Binding-site contacts:
Ligand atom C6 contacts residue PHE283 of chain 1.C at 3.5 Å (hydrophobic).
Ligand atom O23 contacts residue ALA243 of chain 1.C at 3.6 Å.
Ligand atom N5 contacts residue TYR247 of chain 1.C at 2.7 Å (h-bond).
Ligand atom C25 contacts residue TYR247 of chain 1.C at 3.5 Å (hydrophobic).
Ligand atom C27 contacts residue ILE246 of chain 1.C at 3.2 Å (hydrophobic).
Ligand atom C1 contacts residue TYR247 of chain 1.C at 3.4 Å (hydrophobic).
Ligand atom N11 contacts residue LEU229 of chain 1.C at 3.7 Å.
Ligand atom C1 contacts residue MET267 of chain 1.C at 3.5 Å (hydrophobic).
Ligand atom C8 contacts residue MET267 of chain 1.C at 3.7 Å (hydrophobic).
Ligand atom C19 contacts residue GLY279 of chain 1.C at 3.4 Å.
Ligand atom C12 contacts residue MET267 of chain 1.C at 3.8 Å (hydrophobic).
Ligand atom C3 contacts residue PHE283 of chain 1.C at 3.8 Å (hydrophobic).
Ligand atom C8 contacts residue GLY279 of chain 1.C at 3.6 Å.
Ligand atom N21 contacts residue SER231 of chain 1.C at 3.5 Å (h-bond).
Ligand atom C13 contacts residue ILE246 of chain 1.C at 3.6 Å (hydrophobic).
Ligand atom C16 contacts residue ILE246 of chain 1.C at 3.5 Å (hydrophobic).
Ligand atom C15 contacts residue MET267 of chain 1.C at 3.6 Å (hydrophobic).
Ligand atom C26 contacts residue GLN280 of chain 1.C at 3.3 Å.
Ligand atom N7 contacts residue MET267 of chain 1.C at 3.2 Å (h-bond).
Ligand atom C28 contacts residue VAL276 of chain 1.C at 3.7 Å (hydrophobic).
Ligand atom N5 contacts residue MET267 of chain 1.C at 3.6 Å.
Ligand atom C29 contacts residue PRO266 of chain 1.C at 3.7 Å (hydrophobic).
Ligand atom C26 contacts residue ILE246 of chain 1.C at 3.4 Å (hydrophobic).
Ligand atom C2 contacts residue PHE283 of chain 1.C at 3.6 Å (hydrophobic).
Ligand atom C15 contacts residue PHE283 of chain 1.C at 3.2 Å (hydrophobic).
Ligand atom C17 contacts residue MET267 of chain 1.C at 3.3 Å (hydrophobic).
Ligand atom C9 contacts residue PHE283 of chain 1.C at 3.6 Å (hydrophobic).
Ligand atom C27 contacts residue SER231 of chain 1.C at 3.2 Å.
Ligand atom N21 contacts residue ILE246 of chain 1.C at 3.0 Å.
Ligand atom C8 contacts residue TYR247 of chain 1.C at 3.8 Å (hydrophobic).
Ligand atom O20 contacts residue GLN280 of chain 1.C at 3.0 Å (h-bond).
Ligand atom O23 contacts residue THR239 of chain 1.C at 2.7 Å (h-bond).
Ligand atom N14 contacts residue PHE283 of chain 1.C at 3.7 Å.
Ligand atom C30 contacts residue GLU275 of chain 1.C at 3.5 Å.
Ligand atom N4 contacts residue TYR247 of chain 1.C at 3.6 Å (h-bond).
Ligand atom C28 contacts residue GLU275 of chain 1.C at 3.6 Å.
Ligand atom C16 contacts residue PHE283 of chain 1.C at 3.7 Å (hydrophobic).
Ligand atom C24 contacts residue GLY279 of chain 1.C at 3.7 Å.
Ligand atom N4 contacts residue GLN280 of chain 1.C at 3.5 Å (h-bond).
Ligand atom O18 contacts residue PHE283 of chain 1.C at 3.5 Å.

Sequence of chain 1.C:
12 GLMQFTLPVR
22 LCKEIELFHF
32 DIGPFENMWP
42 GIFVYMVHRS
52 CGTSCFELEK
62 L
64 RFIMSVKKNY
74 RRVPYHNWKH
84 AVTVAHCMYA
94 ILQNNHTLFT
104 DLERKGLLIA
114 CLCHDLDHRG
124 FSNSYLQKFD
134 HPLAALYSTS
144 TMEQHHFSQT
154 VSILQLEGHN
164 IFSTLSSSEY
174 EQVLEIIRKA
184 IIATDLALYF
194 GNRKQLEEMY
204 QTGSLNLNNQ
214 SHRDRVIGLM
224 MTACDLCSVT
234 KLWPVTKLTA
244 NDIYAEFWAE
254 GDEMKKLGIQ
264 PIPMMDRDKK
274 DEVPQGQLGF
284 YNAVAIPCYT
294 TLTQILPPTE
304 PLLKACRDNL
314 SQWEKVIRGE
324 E

A small-molecule ligand and the protein it binds are described below.
Small molecule (SMILES): Cn1ncc(C(=O)NCCO)c1C(=O)Nc1ccn2cc(-c3ccccc3)nc2n1